Sequence of chain 1.A:
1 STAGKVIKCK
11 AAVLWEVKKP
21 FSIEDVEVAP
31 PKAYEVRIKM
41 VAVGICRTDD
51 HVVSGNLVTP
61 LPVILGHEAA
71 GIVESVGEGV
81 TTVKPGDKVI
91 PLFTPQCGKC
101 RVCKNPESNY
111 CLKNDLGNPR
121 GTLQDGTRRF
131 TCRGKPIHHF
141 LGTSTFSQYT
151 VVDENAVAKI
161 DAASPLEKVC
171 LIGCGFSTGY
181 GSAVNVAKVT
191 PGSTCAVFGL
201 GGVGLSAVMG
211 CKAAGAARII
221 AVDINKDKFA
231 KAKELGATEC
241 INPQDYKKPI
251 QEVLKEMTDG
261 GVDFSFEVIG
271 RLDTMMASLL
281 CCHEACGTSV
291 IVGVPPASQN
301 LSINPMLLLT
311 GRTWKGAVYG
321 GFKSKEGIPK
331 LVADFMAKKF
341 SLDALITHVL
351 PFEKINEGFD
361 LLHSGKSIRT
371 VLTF

Binding-site contacts:
Ligand atom C2 contacts residue LEU309 of chain 1.B at 4.3 Å (hydrophobic).
Ligand atom C5 contacts residue LEU57 of chain 1.A at 3.5 Å (hydrophobic).
Ligand atom C1 contacts residue PHE93 of chain 1.A at 4.4 Å (hydrophobic).
Ligand atom C1 contacts residue LEU116 of chain 1.A at 4.4 Å (hydrophobic).
Ligand atom O contacts residue PHE93 of chain 1.A at 3.2 Å.
Ligand atom C6 contacts residue LEU116 of chain 1.A at 4.0 Å (hydrophobic).
Ligand atom C5 contacts residue LEU116 of chain 1.A at 4.4 Å (hydrophobic).
Ligand atom C2 contacts residue LEU116 of chain 1.A at 4.1 Å (hydrophobic).
Ligand atom C3 contacts residue LEU309 of chain 1.B at 4.3 Å (hydrophobic).
Ligand atom C4 contacts residue LEU116 of chain 1.A at 3.3 Å (hydrophobic).
Ligand atom C2 contacts residue VAL318 of chain 1.A at 3.9 Å (hydrophobic).
Ligand atom C3 contacts residue LEU116 of chain 1.A at 4.0 Å (hydrophobic).
Ligand atom C4 contacts residue LEU57 of chain 1.A at 4.2 Å (hydrophobic).
Ligand atom O contacts residue NAD1 of chain 1.E at 4.0 Å.
Ligand atom C6 contacts residue THR48 of chain 1.A at 3.9 Å.
Ligand atom C3 contacts residue MET306 of chain 1.B at 4.2 Å (hydrophobic).
Ligand atom C1 contacts residue VAL294 of chain 1.A at 4.0 Å (hydrophobic).
Ligand atom O contacts residue LEU116 of chain 1.A at 4.3 Å.

This protein binds this small molecule.
Small molecule (SMILES): OC1CCCCC1

Sequence of chain 1.B:
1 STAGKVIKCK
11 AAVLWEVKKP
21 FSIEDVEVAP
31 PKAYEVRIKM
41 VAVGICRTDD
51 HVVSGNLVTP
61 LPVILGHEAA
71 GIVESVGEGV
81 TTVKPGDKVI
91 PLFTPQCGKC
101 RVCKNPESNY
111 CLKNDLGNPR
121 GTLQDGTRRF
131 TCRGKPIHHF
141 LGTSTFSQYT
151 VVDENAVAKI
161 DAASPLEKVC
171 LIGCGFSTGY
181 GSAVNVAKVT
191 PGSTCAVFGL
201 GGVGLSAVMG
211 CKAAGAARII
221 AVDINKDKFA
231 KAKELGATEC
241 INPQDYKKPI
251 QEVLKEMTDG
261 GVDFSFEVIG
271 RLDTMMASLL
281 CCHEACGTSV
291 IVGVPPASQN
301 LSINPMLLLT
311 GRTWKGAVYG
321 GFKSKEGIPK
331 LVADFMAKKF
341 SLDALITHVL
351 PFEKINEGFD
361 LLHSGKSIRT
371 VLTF